Sequence of chain 45.BA:
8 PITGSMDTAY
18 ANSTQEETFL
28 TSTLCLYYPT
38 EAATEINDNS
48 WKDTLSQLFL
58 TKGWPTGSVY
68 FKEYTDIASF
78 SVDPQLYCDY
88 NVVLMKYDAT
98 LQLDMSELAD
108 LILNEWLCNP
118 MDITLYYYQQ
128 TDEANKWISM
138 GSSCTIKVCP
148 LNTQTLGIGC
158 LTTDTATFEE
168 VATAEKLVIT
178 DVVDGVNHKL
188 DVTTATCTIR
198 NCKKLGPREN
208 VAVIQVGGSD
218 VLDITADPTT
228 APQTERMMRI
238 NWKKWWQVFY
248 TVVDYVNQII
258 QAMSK

Binding-site contacts:
Ligand atom C3 contacts residue ASN19 of chain 45.BA at 4.0 Å.
Ligand atom C1 contacts residue ASN19 of chain 45.BA at 1.6 Å.
Ligand atom C5 contacts residue ASN19 of chain 45.BA at 3.5 Å.
Ligand atom C2 contacts residue ASN19 of chain 45.BA at 2.9 Å.
Ligand atom O7 contacts residue ASN19 of chain 45.BA at 4.2 Å.
Ligand atom C7 contacts residue ASN19 of chain 45.BA at 3.8 Å.
Ligand atom N2 contacts residue ASN19 of chain 45.BA at 3.2 Å (h-bond).
Ligand atom C4 contacts residue ASN19 of chain 45.BA at 4.4 Å.
Ligand atom C8 contacts residue TYR17 of chain 45.BA at 4.4 Å (hydrophobic).
Ligand atom O5 contacts residue ASN19 of chain 45.BA at 2.5 Å (h-bond).

A protein and the small-molecule ligand that binds it are described below.
Small molecule (SMILES): CC(=O)N[C@H]1[C@H](O[C@H]2[C@H](O)[C@@H](NC(C)=O)CO[C@@H]2CO)O[C@H](CO)[C@@H](O)[C@@H]1O